Sequence of chain 1.B:
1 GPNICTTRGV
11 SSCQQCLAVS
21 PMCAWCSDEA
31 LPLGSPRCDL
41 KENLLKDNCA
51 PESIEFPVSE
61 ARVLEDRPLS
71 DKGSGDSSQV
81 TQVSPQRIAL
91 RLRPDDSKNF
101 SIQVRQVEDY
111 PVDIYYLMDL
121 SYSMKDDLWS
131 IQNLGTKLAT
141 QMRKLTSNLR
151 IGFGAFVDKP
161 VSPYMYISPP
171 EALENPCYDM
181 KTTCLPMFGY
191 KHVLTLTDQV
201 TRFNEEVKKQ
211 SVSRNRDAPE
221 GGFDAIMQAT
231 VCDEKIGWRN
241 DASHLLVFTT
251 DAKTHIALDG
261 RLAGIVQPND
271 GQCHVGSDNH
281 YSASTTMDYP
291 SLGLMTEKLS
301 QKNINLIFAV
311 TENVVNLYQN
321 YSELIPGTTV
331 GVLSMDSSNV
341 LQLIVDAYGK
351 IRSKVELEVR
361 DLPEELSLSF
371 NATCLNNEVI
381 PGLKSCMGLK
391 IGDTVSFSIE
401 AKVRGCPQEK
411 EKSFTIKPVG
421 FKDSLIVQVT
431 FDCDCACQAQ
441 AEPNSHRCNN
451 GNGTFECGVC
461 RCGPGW

A small-molecule ligand and the protein it binds are described below.
Small molecule (SMILES): [H]/N=C(/N)c1ccc(C2=NO[C@H](CN3CCN(CC(=O)O)CC3)C2)cc1

Binding-site contacts:
Ligand atom C23 contacts residue ASN215 of chain 1.B at 3.3 Å.
Ligand atom C17 contacts residue ARG216 of chain 1.B at 3.6 Å.
Ligand atom O12 contacts residue ALA218 of chain 1.B at 3.5 Å.
Ligand atom C05 contacts residue LEU192 of chain 1.A at 3.4 Å (hydrophobic).
Ligand atom N03 contacts residue PHE231 of chain 1.A at 3.5 Å.
Ligand atom C22 contacts residue ASN215 of chain 1.B at 3.3 Å.
Ligand atom O24 contacts residue ASN215 of chain 1.B at 2.8 Å (h-bond).
Ligand atom O24 contacts residue SER121 of chain 1.B at 3.3 Å.
Ligand atom O24 contacts residue ARG214 of chain 1.B at 3.6 Å.
Ligand atom N01 contacts residue LEU192 of chain 1.A at 3.8 Å.
Ligand atom C17 contacts residue ALA218 of chain 1.B at 3.9 Å (hydrophobic).
Ligand atom C05 contacts residue PHE231 of chain 1.A at 3.7 Å (hydrophobic).
Ligand atom N01 contacts residue SER225 of chain 1.A at 4.0 Å.
Ligand atom C14 contacts residue TYR190 of chain 1.A at 3.5 Å (hydrophobic).
Ligand atom C13 contacts residue TYR190 of chain 1.A at 3.6 Å (hydrophobic).
Ligand atom N03 contacts residue SER225 of chain 1.A at 2.6 Å (h-bond).
Ligand atom O24 contacts residue MN1 of chain 1.U at 3.9 Å.
Ligand atom O24 contacts residue TYR122 of chain 1.B at 3.5 Å (h-bond).
Ligand atom N01 contacts residue ASP224 of chain 1.A at 2.7 Å (salt-bridge).
Ligand atom O25 contacts residue SER121 of chain 1.B at 3.4 Å.
Ligand atom C02 contacts residue LEU192 of chain 1.A at 3.8 Å (hydrophobic).
Ligand atom C23 contacts residue MN1 of chain 1.U at 3.4 Å.
Ligand atom C02 contacts residue TYR189 of chain 1.A at 4.0 Å (hydrophobic).
Ligand atom O25 contacts residue MN1 of chain 1.U at 2.2 Å.
Ligand atom C09 contacts residue TYR190 of chain 1.A at 3.8 Å (hydrophobic).
Ligand atom C02 contacts residue ASP224 of chain 1.A at 3.7 Å.
Ligand atom O25 contacts residue ASN215 of chain 1.B at 3.5 Å (h-bond).
Ligand atom C18 contacts residue ASN215 of chain 1.B at 3.6 Å.
Ligand atom N03 contacts residue ASP224 of chain 1.A at 3.7 Å.
Ligand atom C02 contacts residue SER225 of chain 1.A at 3.6 Å.
Ligand atom C07 contacts residue TYR190 of chain 1.A at 3.7 Å (hydrophobic).
Ligand atom C18 contacts residue ARG216 of chain 1.B at 3.7 Å.
Ligand atom C09 contacts residue PHE160 of chain 1.A at 3.7 Å (hydrophobic).
Ligand atom C23 contacts residue SER121 of chain 1.B at 3.8 Å.
Ligand atom C08 contacts residue TYR190 of chain 1.A at 3.7 Å (hydrophobic).
Ligand atom C23 contacts residue GLU220 of chain 1.B at 3.9 Å.
Ligand atom N01 contacts residue TYR189 of chain 1.A at 3.0 Å (h-bond).
Ligand atom O25 contacts residue GLU220 of chain 1.B at 3.1 Å (salt-bridge).
Ligand atom C10 contacts residue TYR190 of chain 1.A at 3.6 Å (hydrophobic).
Ligand atom C23 contacts residue TYR122 of chain 1.B at 3.9 Å (hydrophobic).

Sequence of chain 1.A:
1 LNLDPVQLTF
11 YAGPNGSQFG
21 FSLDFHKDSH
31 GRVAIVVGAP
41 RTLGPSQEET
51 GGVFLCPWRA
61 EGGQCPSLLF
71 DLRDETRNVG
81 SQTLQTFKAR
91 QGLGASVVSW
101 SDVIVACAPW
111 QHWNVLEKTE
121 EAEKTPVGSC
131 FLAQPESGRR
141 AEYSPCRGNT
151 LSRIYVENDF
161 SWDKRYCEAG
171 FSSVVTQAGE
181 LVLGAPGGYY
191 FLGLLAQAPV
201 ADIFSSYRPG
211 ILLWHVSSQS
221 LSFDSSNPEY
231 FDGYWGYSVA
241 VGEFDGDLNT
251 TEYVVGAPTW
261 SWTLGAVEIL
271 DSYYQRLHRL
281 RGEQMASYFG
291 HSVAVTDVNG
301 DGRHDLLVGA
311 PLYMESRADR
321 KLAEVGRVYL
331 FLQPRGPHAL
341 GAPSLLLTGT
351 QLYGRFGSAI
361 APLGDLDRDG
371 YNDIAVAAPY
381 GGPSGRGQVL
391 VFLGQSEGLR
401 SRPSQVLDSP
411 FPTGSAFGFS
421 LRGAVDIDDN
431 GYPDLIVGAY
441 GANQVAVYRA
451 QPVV